Sequence of chain 8.A:
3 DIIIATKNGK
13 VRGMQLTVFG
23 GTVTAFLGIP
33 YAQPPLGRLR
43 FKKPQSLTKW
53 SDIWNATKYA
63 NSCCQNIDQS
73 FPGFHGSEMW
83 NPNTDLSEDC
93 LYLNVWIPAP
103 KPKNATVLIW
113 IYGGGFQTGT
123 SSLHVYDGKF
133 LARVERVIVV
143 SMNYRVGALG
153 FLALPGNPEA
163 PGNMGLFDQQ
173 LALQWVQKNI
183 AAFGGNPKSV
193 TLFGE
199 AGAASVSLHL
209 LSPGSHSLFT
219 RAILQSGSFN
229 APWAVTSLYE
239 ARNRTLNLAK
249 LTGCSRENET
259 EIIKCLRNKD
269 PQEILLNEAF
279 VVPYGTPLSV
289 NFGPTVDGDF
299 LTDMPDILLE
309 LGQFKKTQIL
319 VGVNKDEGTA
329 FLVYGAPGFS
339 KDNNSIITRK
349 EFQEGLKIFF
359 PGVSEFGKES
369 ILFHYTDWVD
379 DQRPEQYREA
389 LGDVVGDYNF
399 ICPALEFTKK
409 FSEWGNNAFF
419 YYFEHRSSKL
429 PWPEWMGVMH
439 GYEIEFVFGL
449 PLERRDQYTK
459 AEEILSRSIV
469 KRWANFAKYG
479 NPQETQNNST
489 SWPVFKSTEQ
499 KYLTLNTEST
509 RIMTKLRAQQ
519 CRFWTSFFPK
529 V

Binding-site contacts:
Ligand atom O3 contacts residue PRO281 of chain 8.A at 4.2 Å.
Ligand atom C7 contacts residue GLU238 of chain 8.A at 4.1 Å.
Ligand atom C5 contacts residue PHE278 of chain 8.A at 4.2 Å (hydrophobic).
Ligand atom C6 contacts residue LYS248 of chain 8.A at 3.7 Å.
Ligand atom C2 contacts residue ASN241 of chain 8.A at 2.6 Å.
Ligand atom C5 contacts residue ASN241 of chain 8.A at 3.6 Å.
Ligand atom C6 contacts residue LEU249 of chain 8.A at 3.6 Å (hydrophobic).
Ligand atom O4 contacts residue PHE278 of chain 8.A at 4.1 Å.
Ligand atom C1 contacts residue ASN245 of chain 8.A at 3.9 Å.
Ligand atom C6 contacts residue ASN245 of chain 8.A at 3.2 Å.
Ligand atom C5 contacts residue ASN245 of chain 8.A at 3.8 Å.
Ligand atom C8 contacts residue ASN241 of chain 8.A at 4.3 Å.
Ligand atom C8 contacts residue PRO281 of chain 8.A at 3.6 Å (hydrophobic).
Ligand atom C7 contacts residue ASN241 of chain 8.A at 4.1 Å.
Ligand atom O5 contacts residue LYS248 of chain 8.A at 3.8 Å.
Ligand atom O7 contacts residue GLU238 of chain 8.A at 4.3 Å.
Ligand atom O5 contacts residue ASN241 of chain 8.A at 2.4 Å (h-bond).
Ligand atom C6 contacts residue ASN245 of chain 8.A at 3.8 Å.
Ligand atom O2 contacts residue PRO281 of chain 8.A at 3.8 Å.
Ligand atom C6 contacts residue ASN241 of chain 8.A at 4.0 Å.
Ligand atom C8 contacts residue GLU238 of chain 8.A at 4.0 Å.
Ligand atom C4 contacts residue PHE278 of chain 8.A at 3.2 Å (hydrophobic).
Ligand atom O3 contacts residue PHE278 of chain 8.A at 3.2 Å (h-bond).
Ligand atom C1 contacts residue ASN241 of chain 8.A at 1.4 Å.
Ligand atom O6 contacts residue ASN245 of chain 8.A at 3.9 Å.
Ligand atom C5 contacts residue ASN245 of chain 8.A at 4.1 Å.
Ligand atom C4 contacts residue ASN241 of chain 8.A at 4.2 Å.
Ligand atom C1 contacts residue ASN245 of chain 8.A at 3.8 Å.
Ligand atom N2 contacts residue ASN241 of chain 8.A at 3.1 Å (h-bond).
Ligand atom O5 contacts residue ASN245 of chain 8.A at 3.7 Å.
Ligand atom O4 contacts residue LEU249 of chain 8.A at 4.2 Å.
Ligand atom O3 contacts residue VAL280 of chain 8.A at 4.2 Å.
Ligand atom C3 contacts residue ASN241 of chain 8.A at 3.9 Å.
Ligand atom C3 contacts residue PHE278 of chain 8.A at 3.1 Å (hydrophobic).
Ligand atom O5 contacts residue ASN245 of chain 8.A at 3.8 Å.

This small molecule binds to this protein.
Small molecule (SMILES): CC(=O)N[C@H]1[C@H](O[C@H]2[C@H](O)[C@@H](NC(C)=O)CO[C@@H]2CO[C@H]2O[C@@H](C)[C@@H](O)[C@@H](O)[C@@H]2O)O[C@H](CO)[C@@H](O)[C@@H]1O